Binding-site contacts:
Ligand atom O6P contacts residue ARG35 of chain 1.A at 4.5 Å.
Ligand atom O3P contacts residue GLN15 of chain 1.A at 4.1 Å.
Ligand atom O4P contacts residue ARG35 of chain 1.A at 2.7 Å (salt-bridge).
Ligand atom N9 contacts residue HIS129 of chain 1.A at 4.1 Å.
Ligand atom O2P contacts residue LYS39 of chain 1.A at 3.6 Å.
Ligand atom C2' contacts residue HIS129 of chain 1.A at 4.3 Å.
Ligand atom O1P contacts residue HIS16 of chain 1.A at 3.0 Å (h-bond).
Ligand atom O1P contacts residue HIS129 of chain 1.A at 4.0 Å.
Ligand atom O5P contacts residue MET1 of chain 1.A at 3.3 Å (h-bond).
Ligand atom O1P contacts residue GLN15 of chain 1.A at 3.2 Å (h-bond).
Ligand atom O1P contacts residue LYS39 of chain 1.A at 4.4 Å.
Ligand atom P1 contacts residue LYS39 of chain 1.A at 3.7 Å.
Ligand atom C1' contacts residue HIS129 of chain 1.A at 3.9 Å.
Ligand atom P1 contacts residue HIS16 of chain 1.A at 4.0 Å.
Ligand atom C4 contacts residue HIS129 of chain 1.A at 3.7 Å.
Ligand atom N3 contacts residue HIS129 of chain 1.A at 3.0 Å.
Ligand atom P2 contacts residue MET1 of chain 1.A at 4.5 Å.
Ligand atom O2P contacts residue GLN15 of chain 1.A at 3.0 Å (h-bond).
Ligand atom O3P contacts residue HIS16 of chain 1.A at 3.7 Å.
Ligand atom C2 contacts residue HIS129 of chain 1.A at 3.6 Å.
Ligand atom P2 contacts residue ARG35 of chain 1.A at 3.9 Å.
Ligand atom O3P contacts residue LYS39 of chain 1.A at 2.8 Å (salt-bridge).
Ligand atom P1 contacts residue GLN15 of chain 1.A at 3.6 Å.
Ligand atom O2' contacts residue HIS129 of chain 1.A at 3.4 Å.
Ligand atom O6P contacts residue MET1 of chain 1.A at 4.5 Å.
Ligand atom O5P contacts residue ARG35 of chain 1.A at 4.1 Å.

The small molecule below binds the protein below.
Small molecule (SMILES): Nc1ncnc2c1ncn2[C@@H]1O[C@H](COP(=O)(O)O)[C@@H](O)[C@H]1OP(=O)(O)O

Sequence of chain 1.A:
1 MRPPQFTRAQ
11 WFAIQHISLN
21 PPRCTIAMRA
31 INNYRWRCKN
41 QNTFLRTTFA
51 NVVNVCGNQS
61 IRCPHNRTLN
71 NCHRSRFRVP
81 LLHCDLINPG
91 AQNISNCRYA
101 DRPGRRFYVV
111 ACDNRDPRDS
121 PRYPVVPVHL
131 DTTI